Binding-site contacts:
Ligand atom C8 contacts residue ASN154 of chain 49.D at 3.1 Å.
Ligand atom C3 contacts residue ASN154 of chain 49.D at 3.8 Å.
Ligand atom O7 contacts residue GLY150 of chain 49.D at 3.4 Å.
Ligand atom C3 contacts residue HIS158 of chain 49.D at 4.4 Å.
Ligand atom C7 contacts residue ASN154 of chain 49.D at 3.2 Å.
Ligand atom O7 contacts residue VAL153 of chain 49.D at 3.3 Å.
Ligand atom O6 contacts residue ASN154 of chain 49.D at 4.2 Å.
Ligand atom C5 contacts residue HIS158 of chain 49.D at 4.2 Å.
Ligand atom N2 contacts residue ASN154 of chain 49.D at 2.8 Å (h-bond).
Ligand atom C2 contacts residue HIS158 of chain 49.D at 3.7 Å.
Ligand atom C6 contacts residue HIS158 of chain 49.D at 4.3 Å.
Ligand atom O5 contacts residue ASN154 of chain 49.D at 2.4 Å (h-bond).
Ligand atom O5 contacts residue HIS158 of chain 49.D at 3.5 Å.
Ligand atom O3 contacts residue HIS148 of chain 49.D at 3.7 Å.
Ligand atom C1 contacts residue HIS158 of chain 49.D at 3.9 Å.
Ligand atom C8 contacts residue VAL153 of chain 49.D at 3.2 Å (hydrophobic).
Ligand atom C4 contacts residue ASN154 of chain 49.D at 4.3 Å.
Ligand atom C1 contacts residue ASN154 of chain 49.D at 1.4 Å.
Ligand atom O7 contacts residue ASN154 of chain 49.D at 4.2 Å.
Ligand atom C5 contacts residue ASN154 of chain 49.D at 3.7 Å.
Ligand atom O7 contacts residue SER149 of chain 49.D at 3.4 Å (h-bond).
Ligand atom C4 contacts residue HIS158 of chain 49.D at 4.1 Å.
Ligand atom C2 contacts residue ASN154 of chain 49.D at 2.5 Å.
Ligand atom O6 contacts residue HIS158 of chain 49.D at 4.2 Å.
Ligand atom C7 contacts residue SER149 of chain 49.D at 4.4 Å.
Ligand atom C6 contacts residue GLY157 of chain 49.D at 3.9 Å.
Ligand atom C7 contacts residue VAL153 of chain 49.D at 3.6 Å (hydrophobic).
Ligand atom O6 contacts residue GLY157 of chain 49.D at 3.1 Å.

Sequence of chain 49.D:
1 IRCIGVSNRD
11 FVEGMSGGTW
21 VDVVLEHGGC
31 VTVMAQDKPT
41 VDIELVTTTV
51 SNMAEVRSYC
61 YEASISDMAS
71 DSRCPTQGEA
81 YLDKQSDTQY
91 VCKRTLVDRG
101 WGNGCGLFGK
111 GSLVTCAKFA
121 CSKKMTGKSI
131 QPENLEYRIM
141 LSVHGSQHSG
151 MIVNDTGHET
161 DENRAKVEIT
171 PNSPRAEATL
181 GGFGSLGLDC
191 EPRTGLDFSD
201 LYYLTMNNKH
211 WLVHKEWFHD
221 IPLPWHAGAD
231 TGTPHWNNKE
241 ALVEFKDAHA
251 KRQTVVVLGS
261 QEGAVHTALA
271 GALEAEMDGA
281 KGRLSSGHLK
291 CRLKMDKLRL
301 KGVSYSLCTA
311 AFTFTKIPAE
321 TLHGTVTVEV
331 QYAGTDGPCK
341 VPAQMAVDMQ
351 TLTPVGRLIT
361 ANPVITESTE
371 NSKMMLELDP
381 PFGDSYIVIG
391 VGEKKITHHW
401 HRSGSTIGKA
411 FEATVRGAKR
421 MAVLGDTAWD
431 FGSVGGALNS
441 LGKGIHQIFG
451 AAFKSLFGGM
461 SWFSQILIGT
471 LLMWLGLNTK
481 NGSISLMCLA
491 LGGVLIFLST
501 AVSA

This protein binds this small molecule.
Small molecule (SMILES): CC(=O)N[C@@H]1[C@@H](O)[C@H](O)[C@@H](CO)O[C@H]1O